A small-molecule ligand and the protein it binds are described below.
Small molecule (SMILES): CC(=O)N[C@@H]1[C@@H](O)[C@H](O)[C@@H](CO)O[C@H]1O

Binding-site contacts:
Ligand atom O7 contacts residue TYR793 of chain 1.I at 4.4 Å.
Ligand atom C2 contacts residue ASN706 of chain 1.J at 2.5 Å.
Ligand atom O5 contacts residue ASN706 of chain 1.J at 2.3 Å (h-bond).
Ligand atom C5 contacts residue ASN706 of chain 1.J at 3.6 Å.
Ligand atom N2 contacts residue ASN706 of chain 1.J at 3.0 Å (h-bond).
Ligand atom C4 contacts residue ASN706 of chain 1.J at 4.2 Å.
Ligand atom C2 contacts residue TYR793 of chain 1.I at 4.5 Å (hydrophobic).
Ligand atom O7 contacts residue ASN706 of chain 1.J at 2.8 Å (h-bond).
Ligand atom C7 contacts residue ASN706 of chain 1.J at 3.1 Å.
Ligand atom C1 contacts residue ASN706 of chain 1.J at 1.4 Å.
Ligand atom C6 contacts residue ILE791 of chain 1.I at 4.1 Å (hydrophobic).
Ligand atom O6 contacts residue ILE791 of chain 1.I at 4.2 Å.
Ligand atom C3 contacts residue ASN706 of chain 1.J at 3.8 Å.
Ligand atom C8 contacts residue ASN706 of chain 1.J at 4.4 Å.

Sequence of chain 1.I:
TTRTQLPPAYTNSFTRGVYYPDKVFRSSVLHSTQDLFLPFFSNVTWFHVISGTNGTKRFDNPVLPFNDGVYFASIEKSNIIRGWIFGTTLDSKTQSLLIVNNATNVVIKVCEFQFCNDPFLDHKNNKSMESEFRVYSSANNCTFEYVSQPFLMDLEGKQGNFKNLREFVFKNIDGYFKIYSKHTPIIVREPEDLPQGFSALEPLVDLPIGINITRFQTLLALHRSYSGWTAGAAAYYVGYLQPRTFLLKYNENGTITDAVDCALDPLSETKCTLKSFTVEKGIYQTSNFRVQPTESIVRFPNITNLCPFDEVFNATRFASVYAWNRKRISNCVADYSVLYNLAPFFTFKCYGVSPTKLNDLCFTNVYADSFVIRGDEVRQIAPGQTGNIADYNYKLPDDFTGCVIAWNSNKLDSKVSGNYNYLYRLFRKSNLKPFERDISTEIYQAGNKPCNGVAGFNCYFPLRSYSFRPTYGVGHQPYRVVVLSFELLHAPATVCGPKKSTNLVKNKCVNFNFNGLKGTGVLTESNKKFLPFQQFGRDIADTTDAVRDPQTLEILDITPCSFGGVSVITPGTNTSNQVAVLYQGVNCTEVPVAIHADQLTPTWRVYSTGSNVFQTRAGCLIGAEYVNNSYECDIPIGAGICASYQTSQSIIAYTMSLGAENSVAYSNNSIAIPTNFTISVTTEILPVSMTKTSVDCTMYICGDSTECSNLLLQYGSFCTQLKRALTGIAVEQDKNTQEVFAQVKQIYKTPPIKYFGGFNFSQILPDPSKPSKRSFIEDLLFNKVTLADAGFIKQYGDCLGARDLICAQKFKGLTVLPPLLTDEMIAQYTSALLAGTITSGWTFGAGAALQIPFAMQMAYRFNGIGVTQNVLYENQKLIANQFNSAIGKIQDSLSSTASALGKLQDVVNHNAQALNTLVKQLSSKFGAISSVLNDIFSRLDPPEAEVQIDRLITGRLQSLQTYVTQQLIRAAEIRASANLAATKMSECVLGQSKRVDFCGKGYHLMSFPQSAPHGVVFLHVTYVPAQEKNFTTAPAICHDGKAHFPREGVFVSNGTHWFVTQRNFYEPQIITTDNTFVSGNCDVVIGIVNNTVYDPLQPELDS

Sequence of chain 1.J:
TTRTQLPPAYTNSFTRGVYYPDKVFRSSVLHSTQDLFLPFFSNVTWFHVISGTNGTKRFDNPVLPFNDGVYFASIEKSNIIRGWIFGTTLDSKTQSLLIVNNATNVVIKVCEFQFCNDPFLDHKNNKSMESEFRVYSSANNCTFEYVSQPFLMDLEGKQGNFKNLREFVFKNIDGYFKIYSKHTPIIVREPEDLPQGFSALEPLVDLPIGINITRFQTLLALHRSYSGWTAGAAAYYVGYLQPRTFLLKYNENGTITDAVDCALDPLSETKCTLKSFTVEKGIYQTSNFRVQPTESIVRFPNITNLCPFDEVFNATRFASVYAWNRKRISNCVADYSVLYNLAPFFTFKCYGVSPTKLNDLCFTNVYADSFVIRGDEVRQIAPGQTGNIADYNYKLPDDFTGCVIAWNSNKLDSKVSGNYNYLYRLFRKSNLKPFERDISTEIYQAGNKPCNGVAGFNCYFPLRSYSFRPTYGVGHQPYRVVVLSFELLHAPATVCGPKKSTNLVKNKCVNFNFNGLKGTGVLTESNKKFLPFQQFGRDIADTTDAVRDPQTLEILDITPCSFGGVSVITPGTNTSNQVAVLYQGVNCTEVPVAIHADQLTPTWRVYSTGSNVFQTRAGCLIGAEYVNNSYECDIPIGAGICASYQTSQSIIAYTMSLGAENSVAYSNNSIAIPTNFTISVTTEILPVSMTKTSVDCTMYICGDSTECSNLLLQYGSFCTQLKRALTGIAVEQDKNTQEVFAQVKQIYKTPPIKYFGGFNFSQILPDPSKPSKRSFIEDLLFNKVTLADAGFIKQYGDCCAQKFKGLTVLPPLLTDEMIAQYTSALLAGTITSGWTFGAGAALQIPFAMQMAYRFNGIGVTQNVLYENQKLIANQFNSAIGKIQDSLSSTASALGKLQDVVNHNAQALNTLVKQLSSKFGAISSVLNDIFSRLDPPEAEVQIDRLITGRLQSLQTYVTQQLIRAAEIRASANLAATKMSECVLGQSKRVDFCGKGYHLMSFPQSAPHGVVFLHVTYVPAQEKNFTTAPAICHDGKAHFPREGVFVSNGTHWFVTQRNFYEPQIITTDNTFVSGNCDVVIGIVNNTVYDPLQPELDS